Sequence of chain 1.A:
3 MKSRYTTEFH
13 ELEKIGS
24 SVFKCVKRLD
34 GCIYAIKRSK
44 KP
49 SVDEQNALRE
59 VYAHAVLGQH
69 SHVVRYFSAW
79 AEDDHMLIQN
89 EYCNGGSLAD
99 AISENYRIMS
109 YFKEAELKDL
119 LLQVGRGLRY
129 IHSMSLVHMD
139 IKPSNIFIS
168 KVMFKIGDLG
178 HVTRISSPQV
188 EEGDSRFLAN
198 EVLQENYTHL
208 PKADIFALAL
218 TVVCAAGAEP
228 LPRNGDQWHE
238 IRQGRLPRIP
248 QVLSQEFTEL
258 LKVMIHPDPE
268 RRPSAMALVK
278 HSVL

Binding-site contacts:
Ligand atom C14 contacts residue PHE145 of chain 1.A at 3.4 Å (hydrophobic).
Ligand atom C20 contacts residue GLY94 of chain 1.A at 3.7 Å.
Ligand atom C24 contacts residue ILE86 of chain 1.A at 3.5 Å (hydrophobic).
Ligand atom C23 contacts residue SER142 of chain 1.A at 3.8 Å.
Ligand atom C19 contacts residue CYS91 of chain 1.A at 3.4 Å (hydrophobic).
Ligand atom O3 contacts residue GLY94 of chain 1.A at 3.4 Å (h-bond).
Ligand atom C11 contacts residue ASP175 of chain 1.A at 3.6 Å.
Ligand atom C18 contacts residue ILE17 of chain 1.A at 3.6 Å (hydrophobic).
Ligand atom O3 contacts residue TYR90 of chain 1.A at 3.5 Å.
Ligand atom C13 contacts residue PHE145 of chain 1.A at 3.3 Å (hydrophobic).
Ligand atom C6 contacts residue GLU89 of chain 1.A at 3.8 Å.
Ligand atom C5 contacts residue ALA38 of chain 1.A at 3.7 Å (hydrophobic).
Ligand atom O5 contacts residue VAL25 of chain 1.A at 3.8 Å.
Ligand atom C15 contacts residue ILE17 of chain 1.A at 3.6 Å (hydrophobic).
Ligand atom C15 contacts residue PHE145 of chain 1.A at 3.9 Å (hydrophobic).
Ligand atom O2 contacts residue VAL72 of chain 1.A at 3.6 Å.
Ligand atom O2 contacts residue ASN88 of chain 1.A at 3.1 Å (h-bond).
Ligand atom C10 contacts residue LYS40 of chain 1.A at 3.6 Å.
Ligand atom N2 contacts residue PHE145 of chain 1.A at 3.8 Å.
Ligand atom C17 contacts residue CYS91 of chain 1.A at 3.4 Å (hydrophobic).
Ligand atom O4 contacts residue SER142 of chain 1.A at 3.0 Å (h-bond).
Ligand atom C9 contacts residue LYS40 of chain 1.A at 3.8 Å.
Ligand atom O3 contacts residue CYS91 of chain 1.A at 2.5 Å (h-bond).
Ligand atom N1 contacts residue ALA38 of chain 1.A at 3.8 Å.
Ligand atom N1 contacts residue VAL72 of chain 1.A at 3.9 Å.
Ligand atom C5 contacts residue GLU89 of chain 1.A at 3.5 Å.
Ligand atom C24 contacts residue ASN88 of chain 1.A at 3.9 Å.
Ligand atom C10 contacts residue GLU58 of chain 1.A at 3.2 Å.
Ligand atom O1 contacts residue TYR90 of chain 1.A at 3.5 Å.
Ligand atom O1 contacts residue CYS91 of chain 1.A at 2.8 Å (h-bond).
Ligand atom C19 contacts residue GLY94 of chain 1.A at 3.7 Å.
Ligand atom C21 contacts residue ILE17 of chain 1.A at 3.5 Å (hydrophobic).
Ligand atom C1 contacts residue PHE145 of chain 1.A at 3.7 Å (hydrophobic).
Ligand atom C16 contacts residue ILE17 of chain 1.A at 3.7 Å (hydrophobic).
Ligand atom C24 contacts residue ALA38 of chain 1.A at 3.3 Å (hydrophobic).
Ligand atom C24 contacts residue LYS40 of chain 1.A at 3.5 Å.
Ligand atom C2 contacts residue PHE145 of chain 1.A at 3.8 Å (hydrophobic).
Ligand atom C4 contacts residue PHE145 of chain 1.A at 3.7 Å (hydrophobic).
Ligand atom N1 contacts residue GLU89 of chain 1.A at 2.7 Å (salt-bridge).
Ligand atom O1 contacts residue GLU89 of chain 1.A at 3.5 Å (salt-bridge).

A small-molecule ligand and the protein it binds are described below.
Small molecule (SMILES): COc1ccccc1-c1cc2c(c3c1C(=O)NC3=O)c1cc(O)ccc1n2CCCO